Binding-site contacts:
Ligand atom C9 contacts residue ASN214 of chain 2.A at 3.8 Å.
Ligand atom O1A contacts residue ARG287 of chain 2.A at 2.8 Å (salt-bridge).
Ligand atom C8 contacts residue ARG212 of chain 2.A at 3.6 Å.
Ligand atom C2 contacts residue TYR321 of chain 2.A at 2.6 Å (hydrophobic).
Ligand atom O6 contacts residue ARG212 of chain 2.A at 3.8 Å.
Ligand atom C6 contacts residue TYR321 of chain 2.A at 3.8 Å (hydrophobic).
Ligand atom C4 contacts residue GLU38 of chain 2.A at 3.8 Å.
Ligand atom OAV contacts residue SER166 of chain 2.A at 3.5 Å (h-bond).
Ligand atom O1A contacts residue ARG212 of chain 2.A at 3.1 Å (salt-bridge).
Ligand atom C1 contacts residue TYR321 of chain 2.A at 3.0 Å (hydrophobic).
Ligand atom O10 contacts residue ARG71 of chain 2.A at 2.8 Å (salt-bridge).
Ligand atom C6 contacts residue GLU197 of chain 2.A at 3.6 Å.
Ligand atom N4 contacts residue ASP70 of chain 2.A at 2.9 Å (salt-bridge).
Ligand atom O10 contacts residue ASP70 of chain 2.A at 3.5 Å.
Ligand atom C3 contacts residue ASP70 of chain 2.A at 3.3 Å.
Ligand atom N13 contacts residue ARG75 of chain 2.A at 3.2 Å (salt-bridge).
Ligand atom O1A contacts residue TYR321 of chain 2.A at 3.3 Å (h-bond).
Ligand atom O9 contacts residue ASN214 of chain 2.A at 2.6 Å (h-bond).
Ligand atom N12 contacts residue GLU147 of chain 2.A at 3.0 Å (salt-bridge).
Ligand atom O1B contacts residue ARG37 of chain 2.A at 2.8 Å (salt-bridge).
Ligand atom C12 contacts residue TRP98 of chain 2.A at 3.3 Å (hydrophobic).
Ligand atom N4 contacts residue GLU38 of chain 2.A at 3.3 Å (salt-bridge).
Ligand atom N12 contacts residue GLU38 of chain 2.A at 3.8 Å.
Ligand atom N12 contacts residue TRP98 of chain 2.A at 3.2 Å (h-bond).
Ligand atom O6 contacts residue TYR321 of chain 2.A at 3.4 Å (h-bond).
Ligand atom C3 contacts residue GLU38 of chain 2.A at 3.5 Å.
Ligand atom O8 contacts residue ARG212 of chain 2.A at 3.3 Å.
Ligand atom C1 contacts residue ARG287 of chain 2.A at 3.5 Å.
Ligand atom C12 contacts residue GLU38 of chain 2.A at 3.7 Å.
Ligand atom O1B contacts residue TYR321 of chain 2.A at 3.5 Å (h-bond).
Ligand atom C1 contacts residue ARG212 of chain 2.A at 3.8 Å.
Ligand atom C9 contacts residue SER166 of chain 2.A at 3.5 Å.
Ligand atom C4 contacts residue ASP70 of chain 2.A at 3.4 Å.
Ligand atom CAN contacts residue ASN214 of chain 2.A at 3.1 Å.
Ligand atom O1B contacts residue ARG287 of chain 2.A at 3.0 Å (salt-bridge).
Ligand atom O9 contacts residue SER166 of chain 2.A at 3.4 Å.
Ligand atom N13 contacts residue TRP98 of chain 2.A at 2.8 Å (h-bond).
Ligand atom N13 contacts residue ASP70 of chain 2.A at 3.0 Å (salt-bridge).
Ligand atom C3 contacts residue TYR321 of chain 2.A at 3.0 Å (hydrophobic).
Ligand atom C4 contacts residue TYR321 of chain 2.A at 3.8 Å (hydrophobic).

A protein and the small-molecule ligand that binds it are described below.
Small molecule (SMILES): [H]/N=C(\N)N[C@H]1C=C(C(=O)O)O[C@@H]([C@H](OC)[C@H](O)COC(=O)CCCCCCC)[C@@H]1NC(C)=O

Sequence of chain 2.A:
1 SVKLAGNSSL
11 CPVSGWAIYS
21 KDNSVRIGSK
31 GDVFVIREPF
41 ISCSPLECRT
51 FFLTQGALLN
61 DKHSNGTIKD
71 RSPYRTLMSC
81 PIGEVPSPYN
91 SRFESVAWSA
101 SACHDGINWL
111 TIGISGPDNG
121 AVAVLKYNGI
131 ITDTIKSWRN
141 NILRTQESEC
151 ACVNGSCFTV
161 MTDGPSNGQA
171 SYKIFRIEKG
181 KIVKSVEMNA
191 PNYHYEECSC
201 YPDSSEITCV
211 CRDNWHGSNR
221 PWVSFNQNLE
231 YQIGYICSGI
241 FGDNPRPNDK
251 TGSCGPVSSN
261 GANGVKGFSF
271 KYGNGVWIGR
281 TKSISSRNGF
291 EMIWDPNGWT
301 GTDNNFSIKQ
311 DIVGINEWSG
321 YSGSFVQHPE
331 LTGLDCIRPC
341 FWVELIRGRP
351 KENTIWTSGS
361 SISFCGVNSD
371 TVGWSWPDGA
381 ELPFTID